Binding-site contacts:
Ligand atom C2 contacts residue ASN801 of chain 1.C at 3.3 Å.
Ligand atom C1 contacts residue ASN801 of chain 1.C at 3.2 Å.
Ligand atom O5 contacts residue SER803 of chain 1.C at 3.4 Å (h-bond).
Ligand atom C8 contacts residue ASN801 of chain 1.C at 4.3 Å.
Ligand atom N2 contacts residue ASN801 of chain 1.C at 3.5 Å (h-bond).
Ligand atom O5 contacts residue ASN801 of chain 1.C at 3.8 Å.
Ligand atom C1 contacts residue SER803 of chain 1.C at 3.2 Å.
Ligand atom C6 contacts residue GLN804 of chain 1.C at 4.2 Å.
Ligand atom O5 contacts residue GLN804 of chain 1.C at 4.4 Å.
Ligand atom C7 contacts residue ASN801 of chain 1.C at 3.1 Å.
Ligand atom O7 contacts residue ASN801 of chain 1.C at 2.3 Å (h-bond).

Sequence of chain 1.C:
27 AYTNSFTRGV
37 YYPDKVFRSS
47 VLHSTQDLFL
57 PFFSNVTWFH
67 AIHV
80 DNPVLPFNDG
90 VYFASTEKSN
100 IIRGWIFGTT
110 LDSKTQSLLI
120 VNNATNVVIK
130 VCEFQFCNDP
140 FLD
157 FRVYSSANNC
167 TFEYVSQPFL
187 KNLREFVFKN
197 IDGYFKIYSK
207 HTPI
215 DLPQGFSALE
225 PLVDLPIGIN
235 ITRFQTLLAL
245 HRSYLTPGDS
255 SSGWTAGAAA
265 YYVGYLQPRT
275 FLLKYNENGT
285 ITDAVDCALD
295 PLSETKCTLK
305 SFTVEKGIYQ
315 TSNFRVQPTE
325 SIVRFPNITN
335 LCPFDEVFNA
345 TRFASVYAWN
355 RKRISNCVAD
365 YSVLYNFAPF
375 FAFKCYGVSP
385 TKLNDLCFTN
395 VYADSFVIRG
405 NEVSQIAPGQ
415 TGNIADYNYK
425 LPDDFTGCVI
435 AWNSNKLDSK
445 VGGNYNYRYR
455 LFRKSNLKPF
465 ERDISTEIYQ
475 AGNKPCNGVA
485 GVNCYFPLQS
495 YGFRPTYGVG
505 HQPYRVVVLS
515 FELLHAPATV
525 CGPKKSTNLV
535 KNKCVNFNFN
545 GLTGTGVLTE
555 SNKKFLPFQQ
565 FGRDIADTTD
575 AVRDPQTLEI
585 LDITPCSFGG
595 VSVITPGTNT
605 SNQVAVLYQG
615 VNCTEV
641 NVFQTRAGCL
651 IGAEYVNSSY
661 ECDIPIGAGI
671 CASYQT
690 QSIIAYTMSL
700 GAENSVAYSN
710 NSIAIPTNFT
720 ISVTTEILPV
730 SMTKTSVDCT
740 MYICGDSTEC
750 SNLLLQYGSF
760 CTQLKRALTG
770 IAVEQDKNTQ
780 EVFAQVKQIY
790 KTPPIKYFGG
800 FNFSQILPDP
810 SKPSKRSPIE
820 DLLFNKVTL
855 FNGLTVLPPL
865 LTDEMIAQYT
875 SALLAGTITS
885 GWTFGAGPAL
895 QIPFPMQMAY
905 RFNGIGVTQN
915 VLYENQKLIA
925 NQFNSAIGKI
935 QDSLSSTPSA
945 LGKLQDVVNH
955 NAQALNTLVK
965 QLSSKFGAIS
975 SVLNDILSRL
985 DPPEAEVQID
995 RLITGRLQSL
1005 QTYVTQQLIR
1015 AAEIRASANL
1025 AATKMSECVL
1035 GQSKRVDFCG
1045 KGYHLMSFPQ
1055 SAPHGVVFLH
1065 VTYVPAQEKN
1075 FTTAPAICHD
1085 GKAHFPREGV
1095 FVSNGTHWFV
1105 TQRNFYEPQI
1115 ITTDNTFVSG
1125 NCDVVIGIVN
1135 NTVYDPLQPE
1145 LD

This protein binds this small molecule.
Small molecule (SMILES): CC(=O)N[C@@H]1[C@@H](O)[C@H](O)[C@@H](CO)O[C@H]1O